Binding-site contacts:
Ligand atom C6 contacts residue TYR256 of chain 10.A at 3.7 Å (hydrophobic).
Ligand atom C6 contacts residue ILE381 of chain 10.A at 3.6 Å (hydrophobic).
Ligand atom C10 contacts residue LEU324 of chain 10.A at 3.4 Å (hydrophobic).
Ligand atom C11 contacts residue PHE258 of chain 10.A at 3.4 Å (hydrophobic).
Ligand atom C23 contacts residue LEU328 of chain 10.A at 4.0 Å (hydrophobic).
Ligand atom C25 contacts residue TYR256 of chain 10.A at 3.6 Å (hydrophobic).
Ligand atom C4 contacts residue PHE258 of chain 10.A at 3.8 Å (hydrophobic).
Ligand atom C24 contacts residue TYR256 of chain 10.A at 3.9 Å (hydrophobic).
Ligand atom C2 contacts residue VAL263 of chain 10.A at 4.2 Å (hydrophobic).
Ligand atom O12 contacts residue PHE258 of chain 10.A at 3.3 Å.
Ligand atom O13 contacts residue VAL263 of chain 10.A at 3.4 Å.
Ligand atom N14 contacts residue PHE258 of chain 10.A at 3.7 Å.
Ligand atom C20 contacts residue PHE258 of chain 10.A at 3.9 Å (hydrophobic).
Ligand atom O17 contacts residue PHE258 of chain 10.A at 4.1 Å.
Ligand atom C1 contacts residue MET321 of chain 10.A at 4.1 Å (hydrophobic).
Ligand atom C9 contacts residue LEU324 of chain 10.A at 3.7 Å (hydrophobic).
Ligand atom C11 contacts residue MET371 of chain 10.A at 3.5 Å (hydrophobic).
Ligand atom C10 contacts residue VAL263 of chain 10.A at 4.0 Å (hydrophobic).
Ligand atom C1 contacts residue ILE381 of chain 10.A at 3.9 Å (hydrophobic).
Ligand atom C21 contacts residue PHE258 of chain 10.A at 4.1 Å (hydrophobic).
Ligand atom O12 contacts residue MET371 of chain 10.A at 3.7 Å.
Ligand atom C9 contacts residue MET371 of chain 10.A at 4.1 Å (hydrophobic).
Ligand atom C19 contacts residue LEU324 of chain 10.A at 3.6 Å (hydrophobic).
Ligand atom O13 contacts residue LEU324 of chain 10.A at 2.8 Å (h-bond).
Ligand atom C15 contacts residue PHE258 of chain 10.A at 3.5 Å (hydrophobic).
Ligand atom N14 contacts residue MET371 of chain 10.A at 3.8 Å.
Ligand atom C9 contacts residue VAL263 of chain 10.A at 3.5 Å (hydrophobic).
Ligand atom C10 contacts residue MET371 of chain 10.A at 3.7 Å (hydrophobic).
Ligand atom C23 contacts residue GLN239 of chain 10.A at 3.8 Å.
Ligand atom C19 contacts residue PHE258 of chain 10.A at 3.9 Å (hydrophobic).
Ligand atom O17 contacts residue HIS237 of chain 10.A at 3.9 Å.
Ligand atom C5 contacts residue ILE381 of chain 10.A at 4.0 Å (hydrophobic).
Ligand atom O13 contacts residue LYS323 of chain 10.A at 3.7 Å.
Ligand atom C25 contacts residue PHE258 of chain 10.A at 4.0 Å (hydrophobic).
Ligand atom C4 contacts residue MET371 of chain 10.A at 4.0 Å (hydrophobic).
Ligand atom O13 contacts residue GLU322 of chain 10.A at 4.2 Å.
Ligand atom C10 contacts residue PHE258 of chain 10.A at 4.0 Å (hydrophobic).
Ligand atom C22 contacts residue LEU328 of chain 10.A at 3.8 Å (hydrophobic).
Ligand atom C21 contacts residue LEU328 of chain 10.A at 4.2 Å (hydrophobic).
Ligand atom C3 contacts residue VAL263 of chain 10.A at 3.8 Å (hydrophobic).

This small molecule binds to this protein.
Small molecule (SMILES): O=c1cc(N2CCOCC2)oc2c(-c3ccccc3)cccc12

Sequence of chain 10.A:
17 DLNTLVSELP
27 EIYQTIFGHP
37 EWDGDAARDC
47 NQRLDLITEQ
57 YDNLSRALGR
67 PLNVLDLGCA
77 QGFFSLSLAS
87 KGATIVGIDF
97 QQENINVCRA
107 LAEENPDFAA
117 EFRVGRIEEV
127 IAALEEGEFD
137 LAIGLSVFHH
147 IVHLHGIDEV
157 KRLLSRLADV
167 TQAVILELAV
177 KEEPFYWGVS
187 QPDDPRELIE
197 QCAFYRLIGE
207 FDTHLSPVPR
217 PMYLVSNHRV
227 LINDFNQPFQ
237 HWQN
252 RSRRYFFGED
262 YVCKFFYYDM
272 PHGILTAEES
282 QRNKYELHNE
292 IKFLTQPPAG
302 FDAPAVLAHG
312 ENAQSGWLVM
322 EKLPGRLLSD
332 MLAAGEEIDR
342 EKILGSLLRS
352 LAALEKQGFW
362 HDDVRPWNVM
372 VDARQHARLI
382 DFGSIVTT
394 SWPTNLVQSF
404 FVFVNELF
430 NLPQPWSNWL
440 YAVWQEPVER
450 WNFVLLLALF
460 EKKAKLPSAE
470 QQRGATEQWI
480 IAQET